Sequence of chain 1.B:
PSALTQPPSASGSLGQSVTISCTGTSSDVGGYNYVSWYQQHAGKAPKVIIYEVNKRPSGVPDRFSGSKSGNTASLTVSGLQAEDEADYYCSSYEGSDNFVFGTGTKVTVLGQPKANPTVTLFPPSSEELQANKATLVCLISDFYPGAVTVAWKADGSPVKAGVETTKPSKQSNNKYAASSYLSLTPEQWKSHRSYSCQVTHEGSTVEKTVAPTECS

This protein binds this small molecule.
Small molecule (SMILES): CC(=O)N[C@@H](CCC(N)=O)C(=O)N[C@H](Cc1ccccc1)C(=O)N[C@@H](CC1=NC=NC1)C(=O)N1CCC[C@@H]1C(=O)NCCC(=O)NCCC(=O)O

Binding-site contacts:
Ligand atom CH3 contacts residue PHE101 of chain 1.B at 3.2 Å (hydrophobic).
Ligand atom OXT contacts residue TYR34 of chain 1.A at 3.0 Å.
Ligand atom CG contacts residue TYR34 of chain 1.A at 3.1 Å (hydrophobic).
Ligand atom NE2 contacts residue GLU52 of chain 1.A at 3.2 Å (salt-bridge).
Ligand atom CE1 contacts residue TYR51 of chain 1.A at 2.8 Å (hydrophobic).
Ligand atom N contacts residue TYR34 of chain 1.B at 3.2 Å (h-bond).
Ligand atom NE2 contacts residue PHE99 of chain 1.B at 3.1 Å.
Ligand atom C contacts residue TYR38 of chain 1.B at 3.3 Å (hydrophobic).
Ligand atom C contacts residue TYR34 of chain 1.A at 3.4 Å (hydrophobic).
Ligand atom CB contacts residue PHE99 of chain 1.A at 3.4 Å (hydrophobic).
Ligand atom O contacts residue PHE99 of chain 1.A at 3.1 Å.
Ligand atom CH3 contacts residue VAL48 of chain 1.A at 3.5 Å (hydrophobic).
Ligand atom CH3 contacts residue TYR38 of chain 1.B at 3.0 Å (hydrophobic).
Ligand atom N contacts residue TYR38 of chain 1.A at 3.1 Å (h-bond).
Ligand atom CE1 contacts residue GLU52 of chain 1.A at 3.3 Å.
Ligand atom O contacts residue TYR34 of chain 1.B at 2.5 Å (h-bond).
Ligand atom O contacts residue ASP97 of chain 1.A at 2.4 Å (salt-bridge).
Ligand atom N contacts residue PHE99 of chain 1.A at 3.1 Å.
Ligand atom N contacts residue TYR93 of chain 1.A at 3.2 Å.
Ligand atom O contacts residue PHE99 of chain 1.A at 3.2 Å.
Ligand atom ND1 contacts residue TYR51 of chain 1.A at 3.2 Å (h-bond).
Ligand atom OE1 contacts residue PHE99 of chain 1.B at 3.0 Å.
Ligand atom CB contacts residue TYR93 of chain 1.A at 3.4 Å (hydrophobic).
Ligand atom CZ contacts residue VAL48 of chain 1.B at 3.3 Å (hydrophobic).
Ligand atom O contacts residue TYR34 of chain 1.A at 3.0 Å.
Ligand atom CG contacts residue SER36 of chain 1.A at 3.0 Å.
Ligand atom CB contacts residue PHE99 of chain 1.A at 3.4 Å (hydrophobic).
Ligand atom CE2 contacts residue PHE99 of chain 1.A at 3.4 Å (hydrophobic).
Ligand atom C contacts residue TYR34 of chain 1.B at 3.2 Å (hydrophobic).
Ligand atom CB contacts residue TYR34 of chain 1.A at 3.3 Å (hydrophobic).
Ligand atom C contacts residue TYR34 of chain 1.B at 3.2 Å (hydrophobic).
Ligand atom C contacts residue ASP97 of chain 1.A at 3.2 Å.
Ligand atom O contacts residue TYR93 of chain 1.A at 2.5 Å (h-bond).
Ligand atom ND1 contacts residue TYR34 of chain 1.A at 3.0 Å.
Ligand atom CH3 contacts residue TYR38 of chain 1.A at 3.3 Å (hydrophobic).
Ligand atom C contacts residue TYR93 of chain 1.A at 3.1 Å (hydrophobic).
Ligand atom CE2 contacts residue TYR51 of chain 1.B at 3.4 Å (hydrophobic).
Ligand atom O contacts residue TYR34 of chain 1.B at 3.4 Å (h-bond).
Ligand atom CE1 contacts residue VAL48 of chain 1.B at 3.5 Å (hydrophobic).
Ligand atom CD2 contacts residue PHE99 of chain 1.A at 3.1 Å (hydrophobic).

Sequence of chain 1.A:
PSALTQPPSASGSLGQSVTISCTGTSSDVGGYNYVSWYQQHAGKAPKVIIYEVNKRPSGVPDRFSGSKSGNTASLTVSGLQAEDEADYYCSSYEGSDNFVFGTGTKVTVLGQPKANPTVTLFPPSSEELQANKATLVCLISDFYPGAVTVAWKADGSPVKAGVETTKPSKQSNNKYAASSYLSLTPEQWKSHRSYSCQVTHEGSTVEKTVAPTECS